Binding-site contacts:
Ligand atom C2 contacts residue ASN709 of chain 1.A at 2.5 Å.
Ligand atom C1 contacts residue ASN709 of chain 1.A at 1.5 Å.
Ligand atom N2 contacts residue ASN709 of chain 1.A at 2.9 Å (h-bond).
Ligand atom O5 contacts residue ASN709 of chain 1.A at 2.5 Å (h-bond).
Ligand atom O7 contacts residue ASN709 of chain 1.A at 3.1 Å (h-bond).
Ligand atom C8 contacts residue ASN710 of chain 1.A at 4.0 Å.
Ligand atom C3 contacts residue ASN709 of chain 1.A at 3.9 Å.
Ligand atom C4 contacts residue ASN709 of chain 1.A at 4.3 Å.
Ligand atom C7 contacts residue ASN709 of chain 1.A at 3.2 Å.
Ligand atom C5 contacts residue ASN709 of chain 1.A at 3.8 Å.
Ligand atom C8 contacts residue ASN709 of chain 1.A at 3.8 Å.

Sequence of chain 1.A:
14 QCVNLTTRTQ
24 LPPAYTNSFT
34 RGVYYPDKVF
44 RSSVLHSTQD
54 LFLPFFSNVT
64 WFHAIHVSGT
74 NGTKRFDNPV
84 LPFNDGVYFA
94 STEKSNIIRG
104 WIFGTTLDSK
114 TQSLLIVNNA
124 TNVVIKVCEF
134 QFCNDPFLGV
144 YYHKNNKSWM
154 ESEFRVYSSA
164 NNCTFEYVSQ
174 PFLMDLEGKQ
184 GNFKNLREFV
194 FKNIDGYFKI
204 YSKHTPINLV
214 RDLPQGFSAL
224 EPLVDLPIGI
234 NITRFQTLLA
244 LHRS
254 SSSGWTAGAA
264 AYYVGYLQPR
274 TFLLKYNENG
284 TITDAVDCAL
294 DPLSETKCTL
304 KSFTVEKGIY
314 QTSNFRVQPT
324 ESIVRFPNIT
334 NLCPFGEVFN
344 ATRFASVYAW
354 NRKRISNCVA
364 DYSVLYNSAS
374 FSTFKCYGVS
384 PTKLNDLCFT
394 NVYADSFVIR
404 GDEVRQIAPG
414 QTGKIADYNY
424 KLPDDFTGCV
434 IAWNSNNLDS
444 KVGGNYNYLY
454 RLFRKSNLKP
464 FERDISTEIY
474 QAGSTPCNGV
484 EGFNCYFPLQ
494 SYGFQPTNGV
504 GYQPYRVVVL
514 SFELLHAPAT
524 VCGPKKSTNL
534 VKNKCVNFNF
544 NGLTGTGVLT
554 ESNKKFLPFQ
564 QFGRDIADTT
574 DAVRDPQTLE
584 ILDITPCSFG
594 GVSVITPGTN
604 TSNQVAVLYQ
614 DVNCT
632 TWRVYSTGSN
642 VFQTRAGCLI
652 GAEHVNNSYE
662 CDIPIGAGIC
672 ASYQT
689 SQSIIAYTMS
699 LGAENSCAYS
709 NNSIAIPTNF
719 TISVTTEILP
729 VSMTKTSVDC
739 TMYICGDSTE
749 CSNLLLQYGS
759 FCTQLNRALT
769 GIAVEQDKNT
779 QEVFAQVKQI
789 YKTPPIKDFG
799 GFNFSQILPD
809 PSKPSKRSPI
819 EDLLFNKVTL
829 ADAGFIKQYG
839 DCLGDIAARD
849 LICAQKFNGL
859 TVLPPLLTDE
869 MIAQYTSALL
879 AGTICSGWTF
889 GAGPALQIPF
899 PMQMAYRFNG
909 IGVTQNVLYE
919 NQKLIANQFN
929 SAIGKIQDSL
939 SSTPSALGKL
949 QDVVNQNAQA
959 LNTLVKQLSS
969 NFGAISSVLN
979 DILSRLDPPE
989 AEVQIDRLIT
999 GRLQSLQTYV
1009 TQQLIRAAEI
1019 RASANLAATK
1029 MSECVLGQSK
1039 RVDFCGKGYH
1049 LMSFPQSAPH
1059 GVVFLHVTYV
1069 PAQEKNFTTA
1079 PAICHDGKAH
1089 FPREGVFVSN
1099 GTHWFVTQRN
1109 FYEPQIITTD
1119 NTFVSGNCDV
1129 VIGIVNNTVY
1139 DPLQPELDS

The protein below binds the small molecule below.
Small molecule (SMILES): CC(=O)N[C@@H]1[C@@H](O)[C@H](O)[C@@H](CO)O[C@H]1O